Sequence of chain 1.B:
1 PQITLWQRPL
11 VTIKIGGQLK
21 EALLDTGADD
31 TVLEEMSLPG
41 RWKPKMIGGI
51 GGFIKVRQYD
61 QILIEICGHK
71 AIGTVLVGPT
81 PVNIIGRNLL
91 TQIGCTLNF

Sequence of chain 1.A:
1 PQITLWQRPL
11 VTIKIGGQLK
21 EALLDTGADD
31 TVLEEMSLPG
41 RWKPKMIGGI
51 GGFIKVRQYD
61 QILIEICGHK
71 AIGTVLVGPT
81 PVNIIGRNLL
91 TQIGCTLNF

Binding-site contacts:
Ligand atom C38 contacts residue ARG8 of chain 1.B at 3.5 Å.
Ligand atom C50 contacts residue ASP30 of chain 1.A at 3.6 Å.
Ligand atom O24 contacts residue GLY27 of chain 1.B at 3.1 Å (h-bond).
Ligand atom O24 contacts residue ASP29 of chain 1.B at 3.0 Å (salt-bridge).
Ligand atom C19 contacts residue ASP30 of chain 1.B at 3.4 Å.
Ligand atom O24 contacts residue ALA28 of chain 1.B at 3.7 Å.
Ligand atom C03 contacts residue GLY27 of chain 1.B at 3.6 Å.
Ligand atom O43 contacts residue GLY49 of chain 1.A at 3.5 Å.
Ligand atom O32 contacts residue ASP25 of chain 1.A at 2.6 Å (salt-bridge).
Ligand atom C45 contacts residue GLY48 of chain 1.A at 3.3 Å.
Ligand atom O24 contacts residue ARG8 of chain 1.A at 3.6 Å (salt-bridge).
Ligand atom C36 contacts residue VAL82 of chain 1.B at 3.6 Å (hydrophobic).
Ligand atom C31 contacts residue ASP25 of chain 1.A at 3.4 Å.
Ligand atom C35 contacts residue ASP25 of chain 1.B at 3.4 Å.
Ligand atom C10 contacts residue ARG8 of chain 1.A at 3.6 Å.
Ligand atom C33 contacts residue ASP25 of chain 1.B at 3.6 Å.
Ligand atom N44 contacts residue GLY27 of chain 1.A at 3.7 Å.
Ligand atom C11 contacts residue VAL82 of chain 1.A at 3.7 Å (hydrophobic).
Ligand atom F contacts residue GLY48 of chain 1.A at 3.3 Å.
Ligand atom C11 contacts residue GLY27 of chain 1.B at 3.4 Å.
Ligand atom O02 contacts residue ASP25 of chain 1.B at 2.7 Å (salt-bridge).
Ligand atom C17 contacts residue ALA28 of chain 1.B at 3.6 Å (hydrophobic).
Ligand atom C11 contacts residue LEU23 of chain 1.A at 3.5 Å (hydrophobic).
Ligand atom C35 contacts residue LEU23 of chain 1.B at 3.7 Å (hydrophobic).
Ligand atom C06 contacts residue VAL82 of chain 1.A at 3.7 Å (hydrophobic).
Ligand atom C31 contacts residue ASP25 of chain 1.B at 3.5 Å.
Ligand atom N14 contacts residue GLY27 of chain 1.B at 3.0 Å (h-bond).
Ligand atom C05 contacts residue ILE84 of chain 1.A at 3.4 Å (hydrophobic).
Ligand atom C40 contacts residue PRO81 of chain 1.B at 3.6 Å (hydrophobic).
Ligand atom O13 contacts residue GLY49 of chain 1.B at 3.2 Å.
Ligand atom C05 contacts residue ASP25 of chain 1.A at 3.4 Å.
Ligand atom C49 contacts residue ASP30 of chain 1.A at 3.6 Å.
Ligand atom C15 contacts residue GLY48 of chain 1.B at 3.4 Å.
Ligand atom C20 contacts residue ASP30 of chain 1.B at 3.6 Å.
Ligand atom O32 contacts residue ASP25 of chain 1.B at 2.8 Å (salt-bridge).
Ligand atom C33 contacts residue GLY27 of chain 1.A at 3.5 Å.
Ligand atom O32 contacts residue GLY27 of chain 1.A at 3.7 Å.
Ligand atom C23 contacts residue GLY48 of chain 1.B at 3.6 Å.
Ligand atom O34 contacts residue ASP25 of chain 1.B at 3.2 Å (salt-bridge).
Ligand atom CL contacts residue ALA28 of chain 1.A at 3.6 Å.

A small-molecule ligand and the protein it binds are described below.
Small molecule (SMILES): O=C(NCc1c(F)cccc1Cl)[C@H](OCc1ccccc1)[C@H](O)[C@@H](O)[C@@H](OCc1ccccc1)C(=O)N[C@H]1c2ccccc2C[C@H]1O